The protein below binds the small molecule below.
Small molecule (SMILES): COc1ccc([C@H]2CCC(=O)NC2=O)cc1

Sequence of chain 1.C:
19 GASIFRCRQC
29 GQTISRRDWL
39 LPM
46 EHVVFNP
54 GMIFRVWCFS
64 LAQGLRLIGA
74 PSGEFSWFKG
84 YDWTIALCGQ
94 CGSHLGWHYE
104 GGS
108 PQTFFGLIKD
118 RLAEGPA

Binding-site contacts:
Ligand atom O1 contacts residue TRP86 of chain 1.C at 3.6 Å.
Ligand atom C3 contacts residue PHE78 of chain 1.C at 3.5 Å (hydrophobic).
Ligand atom O2 contacts residue PHE78 of chain 1.C at 3.5 Å (h-bond).
Ligand atom C5 contacts residue TRP86 of chain 1.C at 3.9 Å (hydrophobic).
Ligand atom C6 contacts residue ASN51 of chain 1.C at 4.2 Å.
Ligand atom C6 contacts residue PRO52 of chain 1.C at 3.9 Å (hydrophobic).
Ligand atom N1 contacts residue TRP80 of chain 1.C at 3.2 Å.
Ligand atom C2 contacts residue SER79 of chain 1.C at 4.0 Å.
Ligand atom C1 contacts residue TRP80 of chain 1.C at 4.0 Å (hydrophobic).
Ligand atom O2 contacts residue PRO52 of chain 1.C at 3.2 Å.
Ligand atom O1 contacts residue TRP80 of chain 1.C at 3.2 Å (h-bond).
Ligand atom C4 contacts residue TRP100 of chain 1.C at 3.8 Å (hydrophobic).
Ligand atom C3 contacts residue PRO52 of chain 1.C at 4.2 Å (hydrophobic).
Ligand atom C1 contacts residue TRP86 of chain 1.C at 4.0 Å (hydrophobic).
Ligand atom C2 contacts residue TYR102 of chain 1.C at 3.3 Å (hydrophobic).
Ligand atom C6 contacts residue TRP100 of chain 1.C at 4.2 Å (hydrophobic).
Ligand atom N1 contacts residue PHE78 of chain 1.C at 2.7 Å (h-bond).
Ligand atom N1 contacts residue SER79 of chain 1.C at 4.0 Å.
Ligand atom C11 contacts residue PRO52 of chain 1.C at 3.7 Å (hydrophobic).
Ligand atom O1 contacts residue PHE78 of chain 1.C at 3.7 Å.
Ligand atom C8 contacts residue PRO52 of chain 1.C at 4.1 Å (hydrophobic).
Ligand atom C7 contacts residue TRP100 of chain 1.C at 4.0 Å (hydrophobic).
Ligand atom C7 contacts residue ASN51 of chain 1.C at 3.5 Å.
Ligand atom O2 contacts residue ASN51 of chain 1.C at 3.5 Å.
Ligand atom C2 contacts residue TRP86 of chain 1.C at 4.0 Å (hydrophobic).
Ligand atom C4 contacts residue TRP80 of chain 1.C at 3.8 Å (hydrophobic).
Ligand atom O2 contacts residue TRP80 of chain 1.C at 3.3 Å.
Ligand atom C8 contacts residue ASN51 of chain 1.C at 3.8 Å.
Ligand atom C7 contacts residue PRO52 of chain 1.C at 4.1 Å (hydrophobic).
Ligand atom C1 contacts residue TYR102 of chain 1.C at 3.4 Å (hydrophobic).
Ligand atom C9 contacts residue PRO52 of chain 1.C at 3.9 Å (hydrophobic).
Ligand atom C5 contacts residue TRP100 of chain 1.C at 3.4 Å (hydrophobic).
Ligand atom C2 contacts residue TRP80 of chain 1.C at 3.6 Å (hydrophobic).
Ligand atom O1 contacts residue TYR102 of chain 1.C at 2.7 Å (h-bond).
Ligand atom O1 contacts residue SER79 of chain 1.C at 3.3 Å.
Ligand atom C10 contacts residue PRO52 of chain 1.C at 3.7 Å (hydrophobic).
Ligand atom O2 contacts residue PHE50 of chain 1.C at 4.2 Å.
Ligand atom C2 contacts residue PHE78 of chain 1.C at 3.6 Å (hydrophobic).
Ligand atom C3 contacts residue TRP80 of chain 1.C at 3.2 Å (hydrophobic).
Ligand atom C1 contacts residue TRP100 of chain 1.C at 3.6 Å (hydrophobic).